Binding-site contacts:
Ligand atom N15 contacts residue GLY225 of chain 3.B at 3.7 Å.
Ligand atom C11 contacts residue THR82 of chain 3.B at 3.4 Å.
Ligand atom C24 contacts residue ASP223 of chain 3.B at 3.3 Å.
Ligand atom C4 contacts residue GLN16 of chain 3.B at 3.7 Å.
Ligand atom C4 contacts residue THR15 of chain 3.B at 3.3 Å.
Ligand atom C1 contacts residue THR224 of chain 3.B at 2.9 Å.
Ligand atom O29 contacts residue TYR80 of chain 3.B at 3.3 Å.
Ligand atom C5 contacts residue GLY225 of chain 3.B at 3.3 Å.
Ligand atom O2 contacts residue TYR17 of chain 3.B at 3.0 Å (h-bond).
Ligand atom O2 contacts residue THR15 of chain 3.B at 3.7 Å.
Ligand atom C31 contacts residue LEU221 of chain 3.B at 3.7 Å (hydrophobic).
Ligand atom O29 contacts residue SER81 of chain 3.B at 2.8 Å (h-bond).
Ligand atom C5 contacts residue PHE121 of chain 3.B at 3.6 Å (hydrophobic).
Ligand atom N30 contacts residue SER81 of chain 3.B at 3.6 Å (h-bond).
Ligand atom N23 contacts residue ASP35 of chain 3.B at 2.7 Å (salt-bridge).
Ligand atom C24 contacts residue GLY37 of chain 3.B at 3.4 Å.
Ligand atom C22 contacts residue GLY225 of chain 3.B at 3.5 Å.
Ligand atom C22 contacts residue ASP35 of chain 3.B at 3.1 Å.
Ligand atom C13 contacts residue GLY225 of chain 3.B at 3.4 Å.
Ligand atom C28 contacts residue SER81 of chain 3.B at 3.2 Å.
Ligand atom C18 contacts residue VAL124 of chain 3.B at 3.6 Å (hydrophobic).
Ligand atom C24 contacts residue ASP35 of chain 3.B at 3.5 Å.
Ligand atom C32 contacts residue LEU221 of chain 3.B at 3.4 Å (hydrophobic).
Ligand atom O14 contacts residue ALA226 of chain 3.B at 3.6 Å.
Ligand atom C25 contacts residue ASP223 of chain 3.B at 3.6 Å.
Ligand atom C38 contacts residue GLN16 of chain 3.B at 3.6 Å.
Ligand atom N10 contacts residue THR82 of chain 3.B at 3.6 Å.
Ligand atom C1 contacts residue TYR159 of chain 3.B at 3.6 Å (hydrophobic).
Ligand atom O33 contacts residue ILE302 of chain 3.B at 3.5 Å.
Ligand atom C37 contacts residue LEU118 of chain 3.B at 3.6 Å (hydrophobic).
Ligand atom C31 contacts residue GLY37 of chain 3.B at 3.6 Å.
Ligand atom N6 contacts residue GLY225 of chain 3.B at 2.8 Å (h-bond).
Ligand atom C4 contacts residue GLY225 of chain 3.B at 3.5 Å.
Ligand atom O14 contacts residue GLY225 of chain 3.B at 3.2 Å (h-bond).
Ligand atom C3 contacts residue GLY225 of chain 3.B at 3.2 Å.
Ligand atom C22 contacts residue ASP223 of chain 3.B at 3.6 Å.
Ligand atom N23 contacts residue ASP223 of chain 3.B at 2.6 Å (salt-bridge).
Ligand atom O33 contacts residue THR306 of chain 3.B at 3.5 Å.
Ligand atom O2 contacts residue GLN16 of chain 3.B at 3.4 Å.
Ligand atom C39 contacts residue PRO115 of chain 3.B at 3.5 Å (hydrophobic).

Sequence of chain 3.B:
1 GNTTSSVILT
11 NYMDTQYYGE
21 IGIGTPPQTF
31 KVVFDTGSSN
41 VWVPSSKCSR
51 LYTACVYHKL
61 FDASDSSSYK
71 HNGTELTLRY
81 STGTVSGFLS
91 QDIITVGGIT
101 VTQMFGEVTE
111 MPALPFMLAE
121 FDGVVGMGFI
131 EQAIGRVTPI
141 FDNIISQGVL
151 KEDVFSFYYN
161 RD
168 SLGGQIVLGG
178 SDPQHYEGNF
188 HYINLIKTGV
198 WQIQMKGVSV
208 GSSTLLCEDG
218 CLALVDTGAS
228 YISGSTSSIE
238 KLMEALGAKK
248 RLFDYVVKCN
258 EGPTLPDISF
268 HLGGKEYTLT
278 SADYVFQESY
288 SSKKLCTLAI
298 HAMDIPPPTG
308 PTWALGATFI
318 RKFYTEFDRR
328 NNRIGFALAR

The small molecule below binds the protein below.
Small molecule (SMILES): COCCCNc1nc(C(C)(C)C)ncc1C(=O)N(CC(C)C)[C@@H]1CNC[C@H](C(=O)N2CCOCC2)C1